Sequence of chain 10.K:
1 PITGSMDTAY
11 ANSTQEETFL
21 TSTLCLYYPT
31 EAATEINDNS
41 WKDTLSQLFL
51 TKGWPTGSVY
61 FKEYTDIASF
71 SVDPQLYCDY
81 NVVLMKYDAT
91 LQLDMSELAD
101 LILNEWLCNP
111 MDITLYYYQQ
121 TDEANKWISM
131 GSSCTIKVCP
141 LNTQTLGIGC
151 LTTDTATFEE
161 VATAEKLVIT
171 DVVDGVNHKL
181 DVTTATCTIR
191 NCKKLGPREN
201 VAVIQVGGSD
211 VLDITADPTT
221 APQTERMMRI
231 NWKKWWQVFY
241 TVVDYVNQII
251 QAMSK

Binding-site contacts:
Ligand atom N2 contacts residue ASN12 of chain 10.K at 3.8 Å.
Ligand atom C5 contacts residue ASN12 of chain 10.K at 4.2 Å.
Ligand atom C7 contacts residue ASN12 of chain 10.K at 3.9 Å.
Ligand atom O5 contacts residue ASN12 of chain 10.K at 2.8 Å (h-bond).
Ligand atom C2 contacts residue ASN12 of chain 10.K at 3.3 Å.
Ligand atom O7 contacts residue ASN12 of chain 10.K at 3.6 Å.
Ligand atom C1 contacts residue ASN12 of chain 10.K at 2.2 Å.

This small molecule binds to this protein.
Small molecule (SMILES): CC(=O)N[C@H]1[C@H](O[C@H]2[C@H](O)[C@@H](NC(C)=O)CO[C@@H]2CO)O[C@H](CO)[C@@H](O)[C@@H]1O